The protein below binds the small molecule below.
Small molecule (SMILES): Nc1nc2c(ncn2[C@@H]2O[C@H](CO[P](=O)(O)O[P](=O)(O)NP(=O)(O)O)[C@@H](O)[C@H]2O)c(=O)[nH]1

Sequence of chain 1.B:
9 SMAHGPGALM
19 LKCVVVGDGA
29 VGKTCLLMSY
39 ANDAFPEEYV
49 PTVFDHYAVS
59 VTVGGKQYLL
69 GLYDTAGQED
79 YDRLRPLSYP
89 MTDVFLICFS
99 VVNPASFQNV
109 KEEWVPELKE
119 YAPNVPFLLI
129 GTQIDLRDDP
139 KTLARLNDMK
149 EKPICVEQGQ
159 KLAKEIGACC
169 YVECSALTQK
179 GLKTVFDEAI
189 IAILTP

Binding-site contacts:
Ligand atom PG contacts residue MG1 of chain 1.E at 3.1 Å.
Ligand atom N2 contacts residue ASP133 of chain 1.B at 3.0 Å (salt-bridge).
Ligand atom O4' contacts residue GLN131 of chain 1.B at 3.3 Å (h-bond).
Ligand atom N3B contacts residue MG1 of chain 1.E at 3.3 Å.
Ligand atom O1B contacts residue ALA28 of chain 1.B at 3.7 Å.
Ligand atom O6 contacts residue SER173 of chain 1.B at 3.6 Å.
Ligand atom C6 contacts residue ASP133 of chain 1.B at 3.7 Å.
Ligand atom O1G contacts residue GLY75 of chain 1.B at 3.2 Å (h-bond).
Ligand atom O1B contacts residue LYS31 of chain 1.B at 3.0 Å (salt-bridge).
Ligand atom O2B contacts residue LYS31 of chain 1.B at 3.6 Å (salt-bridge).
Ligand atom C5 contacts residue GLN131 of chain 1.B at 3.7 Å.
Ligand atom N1 contacts residue ASP133 of chain 1.B at 2.9 Å (salt-bridge).
Ligand atom O1A contacts residue GLY30 of chain 1.B at 3.3 Å.
Ligand atom O6 contacts residue GLN131 of chain 1.B at 3.7 Å.
Ligand atom O6 contacts residue ASP133 of chain 1.B at 3.6 Å (salt-bridge).
Ligand atom PB contacts residue MG1 of chain 1.E at 3.1 Å.
Ligand atom O2G contacts residue MG1 of chain 1.E at 2.0 Å.
Ligand atom O3A contacts residue LYS31 of chain 1.B at 3.5 Å (salt-bridge).
Ligand atom O1A contacts residue THR32 of chain 1.B at 3.2 Å (h-bond).
Ligand atom O2B contacts residue THR32 of chain 1.B at 3.0 Å (h-bond).
Ligand atom PA contacts residue GLY30 of chain 1.B at 3.7 Å.
Ligand atom C4 contacts residue GLN131 of chain 1.B at 3.5 Å.
Ligand atom N9 contacts residue GLN131 of chain 1.B at 3.4 Å (h-bond).
Ligand atom C8 contacts residue GLY30 of chain 1.B at 3.6 Å.
Ligand atom O1G contacts residue LYS31 of chain 1.B at 3.0 Å (salt-bridge).
Ligand atom O1B contacts residue VAL29 of chain 1.B at 3.5 Å (h-bond).
Ligand atom O1B contacts residue GLY30 of chain 1.B at 3.0 Å (h-bond).
Ligand atom N2 contacts residue LEU134 of chain 1.B at 3.2 Å.
Ligand atom O6 contacts residue LEU175 of chain 1.B at 3.4 Å (h-bond).
Ligand atom O2G contacts residue THR50 of chain 1.B at 3.0 Å (h-bond).
Ligand atom O2' contacts residue PHE43 of chain 1.B at 3.4 Å.
Ligand atom N3B contacts residue ALA28 of chain 1.B at 3.2 Å (h-bond).
Ligand atom O1A contacts residue CYS33 of chain 1.B at 2.9 Å (h-bond).
Ligand atom O6 contacts residue ALA174 of chain 1.B at 2.9 Å (h-bond).
Ligand atom O2B contacts residue MG1 of chain 1.E at 1.9 Å.
Ligand atom O3A contacts residue GLY30 of chain 1.B at 3.1 Å (h-bond).
Ligand atom O1A contacts residue LYS31 of chain 1.B at 3.5 Å (salt-bridge).
Ligand atom PB contacts residue LYS31 of chain 1.B at 3.5 Å.
Ligand atom C8 contacts residue GLN131 of chain 1.B at 3.5 Å.
Ligand atom O1G contacts residue GLY27 of chain 1.B at 3.6 Å.